The protein below binds the small molecule below.
Small molecule (SMILES): [H]/N=C(\N)c1ccc(C[P](=O)(O)Oc2ccccc2)cc1

Binding-site contacts:
Ligand atom C2 contacts residue GLY213 of chain 1.A at 3.6 Å.
Ligand atom C03 contacts residue GLN188 of chain 1.A at 3.5 Å.
Ligand atom OP3 contacts residue SER191 of chain 1.A at 3.0 Å (h-bond).
Ligand atom C06 contacts residue GLY189 of chain 1.A at 3.6 Å.
Ligand atom C1 contacts residue SER186 of chain 1.A at 3.0 Å.
Ligand atom C02 contacts residue GLN188 of chain 1.A at 3.8 Å.
Ligand atom OP3 contacts residue GLY189 of chain 1.A at 2.6 Å (h-bond).
Ligand atom C2 contacts residue TRP212 of chain 1.A at 3.7 Å (hydrophobic).
Ligand atom C04 contacts residue GLN188 of chain 1.A at 3.5 Å.
Ligand atom OP2 contacts residue SER191 of chain 1.A at 3.1 Å.
Ligand atom OP1 contacts residue SER211 of chain 1.A at 3.4 Å (h-bond).
Ligand atom OP1 contacts residue SER191 of chain 1.A at 1.6 Å.
Ligand atom N1 contacts residue ASP185 of chain 1.A at 3.0 Å (salt-bridge).
Ligand atom C2 contacts residue SER186 of chain 1.A at 3.8 Å.
Ligand atom N2 contacts residue GLY215 of chain 1.A at 2.8 Å (h-bond).
Ligand atom C1 contacts residue GLY213 of chain 1.A at 3.8 Å.
Ligand atom C7 contacts residue TRP212 of chain 1.A at 3.5 Å (hydrophobic).
Ligand atom P contacts residue SER191 of chain 1.A at 2.7 Å.
Ligand atom OP3 contacts residue ASP190 of chain 1.A at 3.3 Å (salt-bridge).
Ligand atom OP1 contacts residue HIS42 of chain 1.A at 3.1 Å (h-bond).
Ligand atom N1 contacts residue GLY223 of chain 1.A at 3.4 Å.
Ligand atom C7 contacts residue SER186 of chain 1.A at 3.8 Å.
Ligand atom OP2 contacts residue HIS42 of chain 1.A at 3.1 Å (h-bond).
Ligand atom N2 contacts residue ASP185 of chain 1.A at 3.3 Å (salt-bridge).
Ligand atom C3 contacts residue CYS187 of chain 1.A at 3.8 Å (hydrophobic).
Ligand atom OP3 contacts residue CYS187 of chain 1.A at 3.6 Å (h-bond).
Ligand atom P contacts residue HIS42 of chain 1.A at 3.7 Å.
Ligand atom N1 contacts residue TRP212 of chain 1.A at 3.8 Å.
Ligand atom C06 contacts residue ILE26 of chain 1.A at 3.1 Å (hydrophobic).
Ligand atom C4 contacts residue GLN188 of chain 1.A at 3.9 Å.
Ligand atom N2 contacts residue GLY213 of chain 1.A at 3.8 Å.
Ligand atom N1 contacts residue SER186 of chain 1.A at 2.6 Å (h-bond).
Ligand atom C3 contacts residue GLY213 of chain 1.A at 3.8 Å.
Ligand atom C05 contacts residue GLN188 of chain 1.A at 3.8 Å.
Ligand atom C6 contacts residue TRP212 of chain 1.A at 3.6 Å (hydrophobic).
Ligand atom OP3 contacts residue GLN188 of chain 1.A at 3.3 Å.
Ligand atom N2 contacts residue SER186 of chain 1.A at 3.0 Å (h-bond).
Ligand atom N2 contacts residue CYS216 of chain 1.A at 3.7 Å.
Ligand atom C6 contacts residue SER211 of chain 1.A at 3.6 Å.
Ligand atom C05 contacts residue ILE26 of chain 1.A at 3.3 Å (hydrophobic).

Sequence of chain 1.A:
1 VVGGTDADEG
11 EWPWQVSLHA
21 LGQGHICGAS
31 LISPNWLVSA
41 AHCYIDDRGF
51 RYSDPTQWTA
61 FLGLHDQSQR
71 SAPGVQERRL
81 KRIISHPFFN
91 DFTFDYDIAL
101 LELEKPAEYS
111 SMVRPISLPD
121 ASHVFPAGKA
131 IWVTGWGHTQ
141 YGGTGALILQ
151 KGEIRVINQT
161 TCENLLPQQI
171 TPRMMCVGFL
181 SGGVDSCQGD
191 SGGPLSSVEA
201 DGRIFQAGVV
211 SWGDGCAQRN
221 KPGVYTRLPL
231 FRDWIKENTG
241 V